Sequence of chain 1.C:
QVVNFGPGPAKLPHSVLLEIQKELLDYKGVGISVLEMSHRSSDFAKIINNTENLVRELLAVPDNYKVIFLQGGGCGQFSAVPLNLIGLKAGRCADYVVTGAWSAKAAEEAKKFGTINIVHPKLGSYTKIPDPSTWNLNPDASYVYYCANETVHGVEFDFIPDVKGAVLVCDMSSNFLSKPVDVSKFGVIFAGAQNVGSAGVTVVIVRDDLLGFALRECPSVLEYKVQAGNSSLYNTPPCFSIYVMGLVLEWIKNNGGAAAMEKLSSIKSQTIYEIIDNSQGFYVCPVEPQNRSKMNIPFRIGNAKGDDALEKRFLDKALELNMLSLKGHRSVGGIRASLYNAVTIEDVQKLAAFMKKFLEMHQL

Sequence of chain 1.A:
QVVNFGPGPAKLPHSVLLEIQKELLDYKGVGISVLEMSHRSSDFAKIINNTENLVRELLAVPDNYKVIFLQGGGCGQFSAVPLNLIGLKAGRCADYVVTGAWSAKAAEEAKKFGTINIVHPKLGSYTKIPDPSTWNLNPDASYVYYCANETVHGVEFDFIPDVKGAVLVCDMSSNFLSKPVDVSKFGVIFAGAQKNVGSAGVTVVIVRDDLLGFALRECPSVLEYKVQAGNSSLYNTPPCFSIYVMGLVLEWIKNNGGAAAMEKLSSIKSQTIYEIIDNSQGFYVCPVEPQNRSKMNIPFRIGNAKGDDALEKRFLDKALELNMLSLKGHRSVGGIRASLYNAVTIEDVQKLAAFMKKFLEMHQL

This protein binds this small molecule.
Small molecule (SMILES): N[C@@H](COP(=O)(O)O)C(=O)O

Binding-site contacts:
Ligand atom P contacts residue ARG40 of chain 1.A at 3.8 Å.
Ligand atom C contacts residue TRP102 of chain 1.C at 4.3 Å (hydrophobic).
Ligand atom O2P contacts residue ARG40 of chain 1.A at 4.1 Å.
Ligand atom C contacts residue PRO7 of chain 1.C at 3.9 Å (hydrophobic).
Ligand atom P contacts residue HIS330 of chain 1.C at 4.3 Å.
Ligand atom O1P contacts residue ARG40 of chain 1.A at 3.4 Å (salt-bridge).
Ligand atom P contacts residue ARG331 of chain 1.C at 3.5 Å.
Ligand atom CA contacts residue PRO7 of chain 1.C at 4.3 Å (hydrophobic).
Ligand atom O1P contacts residue TRP102 of chain 1.C at 4.3 Å.
Ligand atom N contacts residue GLY8 of chain 1.C at 4.0 Å.
Ligand atom CB contacts residue HIS39 of chain 1.A at 3.8 Å.
Ligand atom OG contacts residue HIS39 of chain 1.A at 4.2 Å.
Ligand atom OXT contacts residue ARG337 of chain 1.C at 3.5 Å (salt-bridge).
Ligand atom O contacts residue HIS330 of chain 1.C at 3.7 Å.
Ligand atom O2P contacts residue HIS330 of chain 1.C at 3.4 Å (h-bond).
Ligand atom OXT contacts residue LLP195 of chain 1.C at 3.5 Å.
Ligand atom N contacts residue LLP195 of chain 1.C at 2.2 Å.
Ligand atom OG contacts residue TRP102 of chain 1.C at 3.6 Å.
Ligand atom O3P contacts residue ARG331 of chain 1.C at 3.1 Å (salt-bridge).
Ligand atom C contacts residue LLP195 of chain 1.C at 4.1 Å.
Ligand atom OXT contacts residue VAL152 of chain 1.C at 4.3 Å.
Ligand atom O3P contacts residue HIS39 of chain 1.A at 3.1 Å (h-bond).
Ligand atom OXT contacts residue THR151 of chain 1.C at 3.0 Å.
Ligand atom O2P contacts residue ARG331 of chain 1.C at 2.7 Å (salt-bridge).
Ligand atom C contacts residue THR151 of chain 1.C at 3.9 Å.
Ligand atom CB contacts residue GLY8 of chain 1.C at 3.8 Å.
Ligand atom P contacts residue TRP102 of chain 1.C at 4.2 Å.
Ligand atom O1P contacts residue HIS39 of chain 1.A at 3.0 Å (h-bond).
Ligand atom O3P contacts residue ARG40 of chain 1.A at 3.0 Å (salt-bridge).
Ligand atom O2P contacts residue TRP102 of chain 1.C at 3.8 Å.
Ligand atom CA contacts residue LLP195 of chain 1.C at 3.6 Å.
Ligand atom N contacts residue TRP102 of chain 1.C at 3.8 Å.
Ligand atom OXT contacts residue TRP102 of chain 1.C at 3.7 Å.
Ligand atom O contacts residue ARG337 of chain 1.C at 2.9 Å (salt-bridge).
Ligand atom P contacts residue HIS39 of chain 1.A at 3.5 Å.
Ligand atom O1P contacts residue THR237 of chain 1.A at 4.5 Å.
Ligand atom O contacts residue PRO7 of chain 1.C at 3.5 Å.
Ligand atom C contacts residue ARG337 of chain 1.C at 3.6 Å.
Ligand atom CA contacts residue GLY8 of chain 1.C at 3.6 Å.
Ligand atom O contacts residue THR151 of chain 1.C at 4.4 Å.